Binding-site contacts:
Ligand atom B9 contacts residue FMT1 of chain 1.E at 2.4 Å.
Ligand atom C6 contacts residue ZN1 of chain 1.C at 3.4 Å.
Ligand atom O11 contacts residue TYR36 of chain 1.A at 3.6 Å.
Ligand atom S7 contacts residue ZN1 of chain 1.C at 2.2 Å.
Ligand atom C1 contacts residue TYR36 of chain 1.A at 3.8 Å (hydrophobic).
Ligand atom N2 contacts residue TRP56 of chain 1.A at 3.7 Å.
Ligand atom S7 contacts residue ASP87 of chain 1.A at 3.4 Å (salt-bridge).
Ligand atom S7 contacts residue CYS167 of chain 1.A at 4.0 Å.
Ligand atom O10 contacts residue GLY178 of chain 1.A at 4.0 Å.
Ligand atom C3 contacts residue FMT1 of chain 1.E at 4.0 Å.
Ligand atom O11 contacts residue FMT1 of chain 1.E at 3.0 Å (h-bond).
Ligand atom O4 contacts residue PHE31 of chain 1.A at 3.6 Å.
Ligand atom O11 contacts residue ARG174 of chain 1.A at 3.5 Å (salt-bridge).
Ligand atom C6 contacts residue ASP87 of chain 1.A at 3.2 Å.
Ligand atom O10 contacts residue ARG174 of chain 1.A at 3.8 Å.
Ligand atom C5 contacts residue ASP87 of chain 1.A at 3.7 Å.
Ligand atom C3 contacts residue PHE31 of chain 1.A at 4.0 Å (hydrophobic).
Ligand atom S7 contacts residue FMT1 of chain 1.E at 3.8 Å.
Ligand atom S7 contacts residue HIS83 of chain 1.A at 4.0 Å.
Ligand atom N2 contacts residue PHE31 of chain 1.A at 4.0 Å.
Ligand atom C8 contacts residue PHE31 of chain 1.A at 4.0 Å (hydrophobic).
Ligand atom O10 contacts residue FMT1 of chain 1.E at 2.1 Å (h-bond).
Ligand atom O4 contacts residue ASN179 of chain 1.A at 3.0 Å (h-bond).
Ligand atom C1 contacts residue FMT1 of chain 1.E at 3.4 Å.
Ligand atom O10 contacts residue ASN179 of chain 1.A at 3.7 Å.
Ligand atom O4 contacts residue FMT1 of chain 1.E at 3.6 Å.
Ligand atom C8 contacts residue TRP56 of chain 1.A at 3.4 Å (hydrophobic).
Ligand atom O10 contacts residue TYR36 of chain 1.A at 4.0 Å.
Ligand atom C1 contacts residue PHE31 of chain 1.A at 3.8 Å (hydrophobic).
Ligand atom C5 contacts residue ZN1 of chain 1.C at 3.8 Å.
Ligand atom S7 contacts residue ZN1 of chain 1.B at 2.3 Å.
Ligand atom C6 contacts residue HIS85 of chain 1.A at 3.5 Å.
Ligand atom C6 contacts residue ZN1 of chain 1.B at 3.1 Å.
Ligand atom S7 contacts residue HIS209 of chain 1.A at 3.7 Å.
Ligand atom N2 contacts residue FMT1 of chain 1.E at 3.9 Å.
Ligand atom S7 contacts residue HIS148 of chain 1.A at 3.3 Å (h-bond).
Ligand atom C5 contacts residue TRP56 of chain 1.A at 4.1 Å (hydrophobic).
Ligand atom S7 contacts residue HIS85 of chain 1.A at 3.6 Å (h-bond).
Ligand atom O11 contacts residue HIS209 of chain 1.A at 3.7 Å.
Ligand atom B9 contacts residue TYR36 of chain 1.A at 3.9 Å.

This small molecule binds to this protein.
Small molecule (SMILES): C[C@H](CS)C(=O)NCB(O)O

Sequence of chain 1.A:
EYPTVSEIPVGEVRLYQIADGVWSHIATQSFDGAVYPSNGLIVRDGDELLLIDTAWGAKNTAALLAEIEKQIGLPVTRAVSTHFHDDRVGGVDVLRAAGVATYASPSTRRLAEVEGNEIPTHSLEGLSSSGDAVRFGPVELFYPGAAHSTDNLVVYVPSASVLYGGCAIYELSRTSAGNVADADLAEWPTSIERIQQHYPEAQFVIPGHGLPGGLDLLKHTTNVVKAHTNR